Sequence of chain 1.A:
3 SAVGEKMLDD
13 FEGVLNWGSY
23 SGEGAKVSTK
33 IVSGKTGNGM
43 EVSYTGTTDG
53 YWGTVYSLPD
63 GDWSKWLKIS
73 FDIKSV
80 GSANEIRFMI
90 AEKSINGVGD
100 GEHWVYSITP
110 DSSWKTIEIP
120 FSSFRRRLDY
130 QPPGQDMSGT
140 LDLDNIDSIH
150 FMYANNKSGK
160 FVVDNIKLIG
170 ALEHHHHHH

Binding-site contacts:
Ligand atom O6 contacts residue SER147 of chain 1.A at 4.2 Å.
Ligand atom O5 contacts residue BGC1 of chain 1.B at 0.0 Å (h-bond).
Ligand atom O3 contacts residue BGC1 of chain 1.B at 0.0 Å (h-bond).
Ligand atom O6 contacts residue ASP99 of chain 1.A at 4.5 Å.
Ligand atom O2 contacts residue BGC1 of chain 1.B at 0.0 Å (h-bond).
Ligand atom O1 contacts residue BGC1 of chain 1.B at 1.4 Å.
Ligand atom O5 contacts residue SER59 of chain 1.A at 3.4 Å (h-bond).
Ligand atom C1 contacts residue BGC1 of chain 1.B at 0.0 Å.
Ligand atom O4 contacts residue TYR22 of chain 1.A at 4.5 Å.
Ligand atom O4 contacts residue ASP99 of chain 1.A at 4.4 Å.
Ligand atom O4 contacts residue HIS149 of chain 1.A at 3.3 Å.
Ligand atom O4 contacts residue BGC2 of chain 1.B at 2.9 Å (h-bond).
Ligand atom C6 contacts residue ASP146 of chain 1.A at 3.2 Å.
Ligand atom C3 contacts residue BGC1 of chain 1.B at 0.0 Å.
Ligand atom C4 contacts residue VAL57 of chain 1.A at 4.5 Å (hydrophobic).
Ligand atom C5 contacts residue BGC1 of chain 1.B at 0.0 Å.
Ligand atom C1 contacts residue SER59 of chain 1.A at 4.3 Å.
Ligand atom C3 contacts residue VAL57 of chain 1.A at 4.4 Å (hydrophobic).
Ligand atom C3 contacts residue BGC2 of chain 1.B at 2.5 Å.
Ligand atom O1 contacts residue SER59 of chain 1.A at 4.2 Å.
Ligand atom C6 contacts residue SER147 of chain 1.A at 3.8 Å.
Ligand atom O1 contacts residue VAL57 of chain 1.A at 3.9 Å.
Ligand atom O4 contacts residue BGC1 of chain 1.B at 0.0 Å (h-bond).
Ligand atom O3 contacts residue BGC2 of chain 1.B at 1.4 Å.
Ligand atom C2 contacts residue BGC2 of chain 1.B at 3.6 Å.
Ligand atom O4 contacts residue VAL57 of chain 1.A at 3.6 Å.
Ligand atom O6 contacts residue ASP146 of chain 1.A at 2.7 Å (salt-bridge).
Ligand atom O6 contacts residue BGC1 of chain 1.B at 0.0 Å (h-bond).
Ligand atom C4 contacts residue BGC1 of chain 1.B at 0.0 Å.
Ligand atom C4 contacts residue BGC2 of chain 1.B at 3.3 Å.
Ligand atom C6 contacts residue VAL57 of chain 1.A at 3.8 Å (hydrophobic).
Ligand atom C2 contacts residue BGC1 of chain 1.B at 0.0 Å.
Ligand atom O2 contacts residue BGC2 of chain 1.B at 3.8 Å.
Ligand atom C5 contacts residue SER59 of chain 1.A at 3.5 Å.
Ligand atom C5 contacts residue VAL57 of chain 1.A at 3.9 Å (hydrophobic).
Ligand atom C6 contacts residue SER59 of chain 1.A at 3.0 Å.
Ligand atom O6 contacts residue SER59 of chain 1.A at 3.9 Å.
Ligand atom C6 contacts residue BGC1 of chain 1.B at 0.0 Å.

A protein and the small-molecule ligand that binds it are described below.
Small molecule (SMILES): OC[C@H]1O[C@H](O)[C@H](O)[C@@H](O)[C@@H]1O